A protein and the small-molecule ligand that binds it are described below.
Small molecule (SMILES): CC(=O)N[C@H]1[C@H](O[C@H]2[C@H](O)[C@@H](NC(C)=O)CO[C@@H]2CO)O[C@H](CO)[C@@H](O)[C@@H]1O

Binding-site contacts:
Ligand atom C5 contacts residue GLN926 of chain 1.A at 3.9 Å.
Ligand atom C7 contacts residue LEU922 of chain 1.A at 3.8 Å (hydrophobic).
Ligand atom O6 contacts residue PHE718 of chain 1.A at 4.3 Å.
Ligand atom C8 contacts residue ASN717 of chain 1.A at 4.4 Å.
Ligand atom C2 contacts residue ASN717 of chain 1.A at 2.5 Å.
Ligand atom C3 contacts residue LEU922 of chain 1.A at 4.5 Å (hydrophobic).
Ligand atom C6 contacts residue LEU922 of chain 1.A at 4.2 Å (hydrophobic).
Ligand atom C5 contacts residue LEU922 of chain 1.A at 3.8 Å (hydrophobic).
Ligand atom C7 contacts residue GLN1071 of chain 1.A at 4.3 Å.
Ligand atom O5 contacts residue GLN926 of chain 1.A at 4.3 Å.
Ligand atom O5 contacts residue ASN717 of chain 1.A at 2.3 Å (h-bond).
Ligand atom C6 contacts residue GLN926 of chain 1.A at 3.5 Å.
Ligand atom C1 contacts residue LEU922 of chain 1.A at 4.4 Å (hydrophobic).
Ligand atom C8 contacts residue LEU922 of chain 1.A at 4.1 Å (hydrophobic).
Ligand atom C4 contacts residue LEU922 of chain 1.A at 4.3 Å (hydrophobic).
Ligand atom O5 contacts residue GLN1071 of chain 1.A at 3.5 Å (h-bond).
Ligand atom O4 contacts residue LEU922 of chain 1.A at 3.9 Å.
Ligand atom O7 contacts residue GLN1071 of chain 1.A at 3.3 Å (h-bond).
Ligand atom C8 contacts residue GLN926 of chain 1.A at 4.5 Å.
Ligand atom C2 contacts residue GLN1071 of chain 1.A at 3.9 Å.
Ligand atom C5 contacts residue ASN717 of chain 1.A at 3.6 Å.
Ligand atom O7 contacts residue LEU922 of chain 1.A at 3.4 Å.
Ligand atom C7 contacts residue ASN717 of chain 1.A at 3.2 Å.
Ligand atom C1 contacts residue ASN717 of chain 1.A at 1.4 Å.
Ligand atom O7 contacts residue ASN717 of chain 1.A at 3.2 Å (h-bond).
Ligand atom O6 contacts residue GLN926 of chain 1.A at 3.0 Å (h-bond).
Ligand atom C3 contacts residue ASN717 of chain 1.A at 3.8 Å.
Ligand atom N2 contacts residue ASN717 of chain 1.A at 2.9 Å (h-bond).
Ligand atom C4 contacts residue ASN717 of chain 1.A at 4.2 Å.
Ligand atom N2 contacts residue GLN1071 of chain 1.A at 4.5 Å.
Ligand atom C1 contacts residue GLN1071 of chain 1.A at 3.5 Å.

Sequence of chain 1.A:
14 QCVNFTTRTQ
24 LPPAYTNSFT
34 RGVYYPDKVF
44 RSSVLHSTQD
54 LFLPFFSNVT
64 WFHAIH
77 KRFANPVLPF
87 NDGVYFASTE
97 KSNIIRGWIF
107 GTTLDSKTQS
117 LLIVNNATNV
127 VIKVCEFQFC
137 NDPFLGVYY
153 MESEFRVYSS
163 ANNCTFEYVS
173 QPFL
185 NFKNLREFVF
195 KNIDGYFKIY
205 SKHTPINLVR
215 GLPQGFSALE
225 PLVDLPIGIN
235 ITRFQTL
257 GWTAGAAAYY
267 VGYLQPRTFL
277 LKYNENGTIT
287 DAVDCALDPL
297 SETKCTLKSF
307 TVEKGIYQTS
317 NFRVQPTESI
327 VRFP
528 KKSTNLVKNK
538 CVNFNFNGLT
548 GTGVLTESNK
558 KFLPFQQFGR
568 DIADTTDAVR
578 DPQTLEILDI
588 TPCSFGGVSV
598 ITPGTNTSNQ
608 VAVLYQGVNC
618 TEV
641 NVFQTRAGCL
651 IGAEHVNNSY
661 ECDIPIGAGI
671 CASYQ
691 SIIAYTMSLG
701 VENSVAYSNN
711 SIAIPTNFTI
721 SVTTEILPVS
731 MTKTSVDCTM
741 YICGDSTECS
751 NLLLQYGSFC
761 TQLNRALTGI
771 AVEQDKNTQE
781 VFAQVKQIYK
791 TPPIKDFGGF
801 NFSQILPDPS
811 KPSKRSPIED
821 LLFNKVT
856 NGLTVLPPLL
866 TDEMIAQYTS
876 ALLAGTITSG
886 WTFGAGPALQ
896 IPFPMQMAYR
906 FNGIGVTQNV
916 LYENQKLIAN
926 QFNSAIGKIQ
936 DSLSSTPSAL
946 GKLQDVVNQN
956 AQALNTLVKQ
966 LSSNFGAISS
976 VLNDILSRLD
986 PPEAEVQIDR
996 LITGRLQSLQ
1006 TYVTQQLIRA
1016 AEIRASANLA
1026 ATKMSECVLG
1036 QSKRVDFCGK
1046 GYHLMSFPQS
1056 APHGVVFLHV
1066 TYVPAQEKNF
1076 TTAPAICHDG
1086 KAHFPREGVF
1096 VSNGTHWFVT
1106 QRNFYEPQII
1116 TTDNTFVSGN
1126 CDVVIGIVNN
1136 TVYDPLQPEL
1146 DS